Sequence of chain 1.A:
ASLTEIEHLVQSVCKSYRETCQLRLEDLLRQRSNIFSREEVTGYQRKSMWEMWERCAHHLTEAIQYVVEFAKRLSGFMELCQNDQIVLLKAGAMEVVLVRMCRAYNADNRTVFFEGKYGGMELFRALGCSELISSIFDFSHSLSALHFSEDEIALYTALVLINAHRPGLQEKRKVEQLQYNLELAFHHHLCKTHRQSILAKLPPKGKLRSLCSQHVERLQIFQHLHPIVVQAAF

The small molecule below binds the protein below.
Small molecule (SMILES): CC(=O)N1CCN(c2ccc(CN(CC(C)C)S(=O)(=O)Cc3ccccc3)cc2)CC1

Binding-site contacts:
Ligand atom O24 contacts residue HIS234 of chain 1.A at 3.0 Å.
Ligand atom C7 contacts residue PHE133 of chain 1.A at 3.9 Å (hydrophobic).
Ligand atom C27 contacts residue LEU146 of chain 1.A at 3.8 Å (hydrophobic).
Ligand atom C3 contacts residue PHE156 of chain 1.A at 3.6 Å (hydrophobic).
Ligand atom C15 contacts residue ALA123 of chain 1.A at 3.8 Å (hydrophobic).
Ligand atom C21 contacts residue GLN41 of chain 1.A at 3.3 Å.
Ligand atom O23 contacts residue CYS75 of chain 1.A at 3.3 Å.
Ligand atom C25 contacts residue ILE152 of chain 1.A at 3.8 Å (hydrophobic).
Ligand atom C29 contacts residue LEU238 of chain 1.A at 3.7 Å (hydrophobic).
Ligand atom C4 contacts residue MET120 of chain 1.A at 3.7 Å (hydrophobic).
Ligand atom C31 contacts residue HIS234 of chain 1.A at 3.7 Å.
Ligand atom C9 contacts residue SO41 of chain 1.E at 3.7 Å.
Ligand atom O20 contacts residue LEU42 of chain 1.A at 3.7 Å.
Ligand atom C11 contacts residue SO41 of chain 1.E at 3.9 Å.
Ligand atom N13 contacts residue SO41 of chain 1.E at 3.2 Å (h-bond).
Ligand atom C10 contacts residue SO41 of chain 1.E at 3.3 Å.
Ligand atom C3 contacts residue MET120 of chain 1.A at 3.8 Å (hydrophobic).
Ligand atom N16 contacts residue LEU42 of chain 1.A at 3.7 Å.
Ligand atom C17 contacts residue GLN41 of chain 1.A at 3.4 Å.
Ligand atom C15 contacts residue SO41 of chain 1.E at 3.6 Å.
Ligand atom C6 contacts residue CYS75 of chain 1.A at 3.9 Å (hydrophobic).
Ligand atom O23 contacts residue LEU79 of chain 1.A at 3.4 Å.
Ligand atom C9 contacts residue PHE132 of chain 1.A at 3.6 Å (hydrophobic).
Ligand atom C19 contacts residue LEU42 of chain 1.A at 3.8 Å (hydrophobic).
Ligand atom C11 contacts residue HIS78 of chain 1.A at 3.9 Å.
Ligand atom C8 contacts residue PHE133 of chain 1.A at 3.4 Å (hydrophobic).
Ligand atom C15 contacts residue LEU42 of chain 1.A at 3.5 Å (hydrophobic).
Ligand atom C28 contacts residue LEU238 of chain 1.A at 3.9 Å (hydrophobic).
Ligand atom O20 contacts residue ALA123 of chain 1.A at 3.7 Å.
Ligand atom C14 contacts residue PHE132 of chain 1.A at 3.7 Å (hydrophobic).
Ligand atom C27 contacts residue CYS75 of chain 1.A at 3.5 Å (hydrophobic).
Ligand atom C12 contacts residue LEU79 of chain 1.A at 3.9 Å (hydrophobic).
Ligand atom C1 contacts residue PHE143 of chain 1.A at 3.5 Å (hydrophobic).
Ligand atom C30 contacts residue LEU151 of chain 1.A at 3.8 Å (hydrophobic).
Ligand atom C21 contacts residue CYS40 of chain 1.A at 3.9 Å (hydrophobic).
Ligand atom C29 contacts residue PHE241 of chain 1.A at 3.7 Å (hydrophobic).
Ligand atom C30 contacts residue ARG237 of chain 1.A at 3.9 Å.
Ligand atom C1 contacts residue ILE152 of chain 1.A at 3.7 Å (hydrophobic).
Ligand atom C14 contacts residue SO41 of chain 1.E at 3.8 Å.
Ligand atom C28 contacts residue TRP72 of chain 1.A at 3.8 Å (hydrophobic).